Sequence of chain 1.H:
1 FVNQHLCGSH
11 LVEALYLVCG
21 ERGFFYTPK

Binding-site contacts:
Ligand atom O1 contacts residue ILE10 of chain 1.A at 3.5 Å.
Ligand atom C5 contacts residue HIS10 of chain 1.B at 3.8 Å.
Ligand atom C6 contacts residue CYS7 of chain 1.B at 4.0 Å (hydrophobic).
Ligand atom C5 contacts residue LEU11 of chain 1.B at 3.7 Å (hydrophobic).
Ligand atom C3 contacts residue HIS5 of chain 1.D at 3.3 Å.
Ligand atom C1 contacts residue LEU11 of chain 1.B at 3.9 Å (hydrophobic).
Ligand atom O3 contacts residue ALA14 of chain 1.B at 3.5 Å.
Ligand atom C5 contacts residue LEU6 of chain 1.D at 3.8 Å (hydrophobic).
Ligand atom O3 contacts residue LEU16 of chain 1.A at 3.8 Å.
Ligand atom O1 contacts residue LEU11 of chain 1.B at 4.4 Å.
Ligand atom C6 contacts residue LEU6 of chain 1.D at 4.4 Å (hydrophobic).
Ligand atom O1 contacts residue VAL2 of chain 1.D at 4.2 Å.
Ligand atom C4 contacts residue HIS5 of chain 1.D at 3.9 Å.
Ligand atom C2 contacts residue CYS11 of chain 1.A at 3.5 Å (hydrophobic).
Ligand atom C4 contacts residue LEU6 of chain 1.D at 4.3 Å (hydrophobic).
Ligand atom C4 contacts residue LEU11 of chain 1.B at 3.9 Å (hydrophobic).
Ligand atom C5 contacts residue HIS5 of chain 1.D at 4.3 Å.
Ligand atom O3 contacts residue CYS11 of chain 1.A at 4.5 Å.
Ligand atom C2 contacts residue LEU11 of chain 1.B at 4.4 Å (hydrophobic).
Ligand atom O1 contacts residue CYS11 of chain 1.A at 2.9 Å (h-bond).
Ligand atom C5 contacts residue CYS7 of chain 1.B at 4.1 Å (hydrophobic).
Ligand atom C2 contacts residue HIS5 of chain 1.D at 3.7 Å.
Ligand atom C6 contacts residue HIS5 of chain 1.D at 4.5 Å.
Ligand atom O1 contacts residue SER9 of chain 1.A at 3.5 Å (h-bond).
Ligand atom O3 contacts residue HIS5 of chain 1.D at 3.1 Å (h-bond).
Ligand atom C1 contacts residue CYS11 of chain 1.A at 3.9 Å (hydrophobic).
Ligand atom C3 contacts residue CYS11 of chain 1.A at 4.5 Å (hydrophobic).
Ligand atom C3 contacts residue LEU16 of chain 1.A at 4.1 Å (hydrophobic).
Ligand atom C3 contacts residue ALA14 of chain 1.B at 4.3 Å (hydrophobic).
Ligand atom C4 contacts residue HIS10 of chain 1.B at 3.8 Å.
Ligand atom C1 contacts residue HIS5 of chain 1.D at 4.2 Å.
Ligand atom O3 contacts residue LEU17 of chain 1.H at 3.6 Å.
Ligand atom O1 contacts residue CYS6 of chain 1.A at 2.6 Å (h-bond).
Ligand atom C2 contacts residue LEU16 of chain 1.A at 4.1 Å (hydrophobic).
Ligand atom C6 contacts residue LEU11 of chain 1.B at 3.5 Å (hydrophobic).
Ligand atom C1 contacts residue CYS6 of chain 1.A at 3.3 Å (hydrophobic).
Ligand atom C6 contacts residue CYS6 of chain 1.A at 3.2 Å (hydrophobic).

Sequence of chain 1.D:
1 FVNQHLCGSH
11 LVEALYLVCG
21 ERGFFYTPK

Sequence of chain 1.A:
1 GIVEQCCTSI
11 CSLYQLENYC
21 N

Sequence of chain 1.B:
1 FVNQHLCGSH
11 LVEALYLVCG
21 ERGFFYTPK

A small-molecule ligand and the protein it binds are described below.
Small molecule (SMILES): Oc1cccc(O)c1